This protein binds this small molecule.
Small molecule (SMILES): CC(=O)N[C@@H]1[C@@H](O)[C@H](O)[C@@H](CO)O[C@H]1O

Sequence of chain 1.A:
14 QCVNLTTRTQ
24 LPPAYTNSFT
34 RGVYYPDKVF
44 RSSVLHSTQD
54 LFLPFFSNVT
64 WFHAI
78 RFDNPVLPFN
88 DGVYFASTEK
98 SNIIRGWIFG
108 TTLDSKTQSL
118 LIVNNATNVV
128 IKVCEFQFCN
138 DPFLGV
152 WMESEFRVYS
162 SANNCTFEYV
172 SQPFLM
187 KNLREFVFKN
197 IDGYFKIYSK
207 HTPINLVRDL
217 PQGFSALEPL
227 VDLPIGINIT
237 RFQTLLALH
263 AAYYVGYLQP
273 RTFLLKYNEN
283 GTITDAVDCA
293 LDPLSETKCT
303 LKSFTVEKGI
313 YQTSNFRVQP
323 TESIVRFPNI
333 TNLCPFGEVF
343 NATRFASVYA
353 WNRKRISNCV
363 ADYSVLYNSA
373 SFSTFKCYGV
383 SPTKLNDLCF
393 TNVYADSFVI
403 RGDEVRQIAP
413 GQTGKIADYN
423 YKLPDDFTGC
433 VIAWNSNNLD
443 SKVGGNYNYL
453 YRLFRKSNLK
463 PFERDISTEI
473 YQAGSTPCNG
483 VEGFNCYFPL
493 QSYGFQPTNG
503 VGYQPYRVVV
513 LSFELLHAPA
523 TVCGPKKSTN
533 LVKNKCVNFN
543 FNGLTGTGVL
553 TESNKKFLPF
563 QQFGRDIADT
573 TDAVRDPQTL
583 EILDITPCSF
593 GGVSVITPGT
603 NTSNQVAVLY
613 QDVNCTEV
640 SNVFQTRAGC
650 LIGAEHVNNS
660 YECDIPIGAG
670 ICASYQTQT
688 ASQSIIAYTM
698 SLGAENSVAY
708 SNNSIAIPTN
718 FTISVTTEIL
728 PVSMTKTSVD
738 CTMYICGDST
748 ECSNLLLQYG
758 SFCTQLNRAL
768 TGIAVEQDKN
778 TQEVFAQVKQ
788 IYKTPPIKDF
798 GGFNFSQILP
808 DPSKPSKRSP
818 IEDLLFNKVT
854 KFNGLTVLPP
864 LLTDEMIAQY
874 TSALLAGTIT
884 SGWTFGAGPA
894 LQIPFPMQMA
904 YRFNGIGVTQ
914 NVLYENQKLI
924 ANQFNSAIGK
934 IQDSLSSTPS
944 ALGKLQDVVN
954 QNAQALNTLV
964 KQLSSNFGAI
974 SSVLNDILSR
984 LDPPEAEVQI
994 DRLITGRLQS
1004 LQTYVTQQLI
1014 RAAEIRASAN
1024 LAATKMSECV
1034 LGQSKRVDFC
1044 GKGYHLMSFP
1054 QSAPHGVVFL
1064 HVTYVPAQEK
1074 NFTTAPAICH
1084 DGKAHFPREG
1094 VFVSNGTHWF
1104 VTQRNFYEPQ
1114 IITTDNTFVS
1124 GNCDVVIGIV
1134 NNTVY

Binding-site contacts:
Ligand atom C2 contacts residue ASN282 of chain 1.A at 2.5 Å.
Ligand atom C3 contacts residue ASN282 of chain 1.A at 3.8 Å.
Ligand atom C1 contacts residue GLU281 of chain 1.A at 4.4 Å.
Ligand atom C5 contacts residue ASN282 of chain 1.A at 3.6 Å.
Ligand atom O7 contacts residue ASN282 of chain 1.A at 3.4 Å (h-bond).
Ligand atom C7 contacts residue ASN282 of chain 1.A at 3.4 Å.
Ligand atom O5 contacts residue GLU281 of chain 1.A at 3.5 Å.
Ligand atom C4 contacts residue ASN282 of chain 1.A at 4.2 Å.
Ligand atom O6 contacts residue GLU281 of chain 1.A at 3.6 Å.
Ligand atom N2 contacts residue ASN282 of chain 1.A at 2.9 Å (h-bond).
Ligand atom C6 contacts residue GLU281 of chain 1.A at 3.8 Å.
Ligand atom C8 contacts residue ASN282 of chain 1.A at 4.3 Å.
Ligand atom O5 contacts residue ASN282 of chain 1.A at 2.4 Å (h-bond).
Ligand atom C5 contacts residue GLU281 of chain 1.A at 4.1 Å.
Ligand atom C1 contacts residue ASN282 of chain 1.A at 1.4 Å.